Sequence of chain 1.C:
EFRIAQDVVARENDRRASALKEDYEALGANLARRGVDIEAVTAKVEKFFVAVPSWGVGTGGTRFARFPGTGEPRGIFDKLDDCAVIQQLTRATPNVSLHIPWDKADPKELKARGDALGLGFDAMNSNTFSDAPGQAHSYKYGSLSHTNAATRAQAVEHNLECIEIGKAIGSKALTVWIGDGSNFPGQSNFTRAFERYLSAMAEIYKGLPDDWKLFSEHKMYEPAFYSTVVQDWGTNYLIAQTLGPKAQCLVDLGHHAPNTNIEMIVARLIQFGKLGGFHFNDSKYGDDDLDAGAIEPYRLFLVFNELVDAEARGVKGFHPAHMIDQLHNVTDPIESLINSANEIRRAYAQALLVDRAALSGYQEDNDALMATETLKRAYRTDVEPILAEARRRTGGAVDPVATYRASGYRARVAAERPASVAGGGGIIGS

Binding-site contacts:
Ligand atom O6 contacts residue ILE429 of chain 1.C at 3.4 Å.
Ligand atom O1 contacts residue PHE66 of chain 1.C at 3.4 Å.
Ligand atom C2 contacts residue MN1 of chain 1.O at 2.9 Å.
Ligand atom C3 contacts residue TRP179 of chain 1.D at 3.5 Å (hydrophobic).
Ligand atom C6 contacts residue HIS101 of chain 1.D at 3.7 Å.
Ligand atom O3 contacts residue GLU219 of chain 1.D at 2.6 Å (salt-bridge).
Ligand atom O1 contacts residue HIS257 of chain 1.D at 3.3 Å (h-bond).
Ligand atom O2 contacts residue ASP254 of chain 1.D at 3.2 Å (salt-bridge).
Ligand atom C6 contacts residue TRP57 of chain 1.D at 3.6 Å (hydrophobic).
Ligand atom C2 contacts residue GLU219 of chain 1.D at 3.6 Å.
Ligand atom O3 contacts residue HIS281 of chain 1.D at 3.2 Å.
Ligand atom C2 contacts residue ASP327 of chain 1.D at 3.6 Å.
Ligand atom O1 contacts residue ASP289 of chain 1.D at 3.0 Å (salt-bridge).
Ligand atom O6 contacts residue TRP104 of chain 1.D at 3.8 Å.
Ligand atom O2 contacts residue GLU219 of chain 1.D at 3.1 Å (salt-bridge).
Ligand atom O2 contacts residue MN1 of chain 1.O at 2.2 Å.
Ligand atom C1 contacts residue PHE66 of chain 1.C at 3.6 Å (hydrophobic).
Ligand atom O3 contacts residue MN1 of chain 1.N at 2.3 Å.
Ligand atom O6 contacts residue PHE66 of chain 1.C at 3.6 Å.
Ligand atom C2 contacts residue TRP179 of chain 1.D at 3.8 Å (hydrophobic).
Ligand atom O2 contacts residue MN1 of chain 1.N at 2.4 Å.
Ligand atom O3 contacts residue ASP327 of chain 1.D at 3.0 Å (salt-bridge).
Ligand atom C3 contacts residue ASP327 of chain 1.D at 3.8 Å.
Ligand atom C5 contacts residue ASP327 of chain 1.D at 3.4 Å.
Ligand atom O1 contacts residue LYS221 of chain 1.D at 2.8 Å (salt-bridge).
Ligand atom C3 contacts residue MN1 of chain 1.N at 3.3 Å.
Ligand atom O1 contacts residue TRP179 of chain 1.D at 3.9 Å.
Ligand atom C1 contacts residue MN1 of chain 1.O at 3.0 Å.
Ligand atom O2 contacts residue HIS257 of chain 1.D at 3.0 Å (h-bond).
Ligand atom O2 contacts residue ASP327 of chain 1.D at 3.0 Å (salt-bridge).
Ligand atom O4 contacts residue TRP179 of chain 1.D at 3.7 Å.
Ligand atom C1 contacts residue LYS221 of chain 1.D at 3.9 Å.
Ligand atom C3 contacts residue GLU219 of chain 1.D at 3.3 Å.
Ligand atom C2 contacts residue MN1 of chain 1.N at 3.2 Å.
Ligand atom C2 contacts residue HIS257 of chain 1.D at 3.6 Å.
Ligand atom C1 contacts residue TRP179 of chain 1.D at 3.4 Å (hydrophobic).
Ligand atom C4 contacts residue TRP179 of chain 1.D at 3.6 Å (hydrophobic).
Ligand atom O1 contacts residue MN1 of chain 1.O at 2.0 Å.
Ligand atom O5 contacts residue ASP327 of chain 1.D at 2.8 Å (salt-bridge).
Ligand atom O4 contacts residue HIS101 of chain 1.D at 3.0 Å (h-bond).

Sequence of chain 1.D:
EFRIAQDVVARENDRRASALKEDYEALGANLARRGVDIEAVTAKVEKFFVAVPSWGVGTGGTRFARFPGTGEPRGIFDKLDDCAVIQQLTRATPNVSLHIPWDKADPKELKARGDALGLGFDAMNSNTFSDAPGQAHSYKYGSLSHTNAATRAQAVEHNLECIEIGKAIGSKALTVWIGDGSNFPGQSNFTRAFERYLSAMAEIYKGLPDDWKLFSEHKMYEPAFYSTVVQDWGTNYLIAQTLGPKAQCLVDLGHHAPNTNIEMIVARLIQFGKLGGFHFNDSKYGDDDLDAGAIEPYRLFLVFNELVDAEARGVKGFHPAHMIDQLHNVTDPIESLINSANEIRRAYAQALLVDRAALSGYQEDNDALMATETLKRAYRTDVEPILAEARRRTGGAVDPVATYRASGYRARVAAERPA

A small-molecule ligand and the protein it binds are described below.
Small molecule (SMILES): O=C(CO)[C@H](O)[C@H](O)[C@H](O)CO